The small molecule below binds the protein below.
Small molecule (SMILES): CC(=O)N[C@@H]1[C@@H](O)[C@H](O)[C@@H](CO)O[C@H]1O

Binding-site contacts:
Ligand atom C1 contacts residue ASN179 of chain 1.A at 1.4 Å.
Ligand atom C8 contacts residue VAL307 of chain 1.A at 4.1 Å (hydrophobic).
Ligand atom C1 contacts residue ASN305 of chain 1.A at 4.2 Å.
Ligand atom C1 contacts residue GLU200 of chain 1.A at 4.2 Å.
Ligand atom N2 contacts residue VAL307 of chain 1.A at 4.0 Å.
Ligand atom O5 contacts residue ASN179 of chain 1.A at 2.4 Å (h-bond).
Ligand atom O5 contacts residue GLU200 of chain 1.A at 3.1 Å (salt-bridge).
Ligand atom C7 contacts residue VAL307 of chain 1.A at 4.3 Å (hydrophobic).
Ligand atom C8 contacts residue ASN179 of chain 1.A at 4.5 Å.
Ligand atom N2 contacts residue ASN179 of chain 1.A at 2.6 Å (h-bond).
Ligand atom C7 contacts residue ASN179 of chain 1.A at 3.3 Å.
Ligand atom C3 contacts residue ASN179 of chain 1.A at 3.6 Å.
Ligand atom C5 contacts residue ASN179 of chain 1.A at 3.7 Å.
Ligand atom O6 contacts residue TYR198 of chain 1.A at 3.8 Å.
Ligand atom C2 contacts residue ASN179 of chain 1.A at 2.3 Å.
Ligand atom C5 contacts residue GLU200 of chain 1.A at 3.8 Å.
Ligand atom O6 contacts residue GLU200 of chain 1.A at 2.8 Å (salt-bridge).
Ligand atom C4 contacts residue ASN179 of chain 1.A at 4.1 Å.
Ligand atom O6 contacts residue THR181 of chain 1.A at 4.4 Å.
Ligand atom O7 contacts residue ASN179 of chain 1.A at 3.5 Å (h-bond).
Ligand atom C6 contacts residue GLU200 of chain 1.A at 3.2 Å.

Sequence of chain 1.A:
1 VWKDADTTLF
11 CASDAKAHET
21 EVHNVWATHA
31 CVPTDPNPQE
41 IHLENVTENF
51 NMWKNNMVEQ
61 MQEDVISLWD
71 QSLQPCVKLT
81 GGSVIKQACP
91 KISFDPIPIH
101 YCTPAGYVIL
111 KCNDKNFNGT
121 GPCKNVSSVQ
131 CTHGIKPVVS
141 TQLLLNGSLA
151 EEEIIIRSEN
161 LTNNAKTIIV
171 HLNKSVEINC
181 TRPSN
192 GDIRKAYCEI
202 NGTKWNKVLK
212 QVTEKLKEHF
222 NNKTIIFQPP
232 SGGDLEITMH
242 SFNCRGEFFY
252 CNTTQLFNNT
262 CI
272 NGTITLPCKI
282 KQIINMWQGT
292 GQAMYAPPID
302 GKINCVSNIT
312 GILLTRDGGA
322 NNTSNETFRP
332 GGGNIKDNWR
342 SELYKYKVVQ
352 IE